The small molecule below binds the protein below.
Small molecule (SMILES): CC(=O)N[C@@H]1[C@@H](O)[C@H](O)[C@@H](CO)O[C@H]1O

Sequence of chain 1.A:
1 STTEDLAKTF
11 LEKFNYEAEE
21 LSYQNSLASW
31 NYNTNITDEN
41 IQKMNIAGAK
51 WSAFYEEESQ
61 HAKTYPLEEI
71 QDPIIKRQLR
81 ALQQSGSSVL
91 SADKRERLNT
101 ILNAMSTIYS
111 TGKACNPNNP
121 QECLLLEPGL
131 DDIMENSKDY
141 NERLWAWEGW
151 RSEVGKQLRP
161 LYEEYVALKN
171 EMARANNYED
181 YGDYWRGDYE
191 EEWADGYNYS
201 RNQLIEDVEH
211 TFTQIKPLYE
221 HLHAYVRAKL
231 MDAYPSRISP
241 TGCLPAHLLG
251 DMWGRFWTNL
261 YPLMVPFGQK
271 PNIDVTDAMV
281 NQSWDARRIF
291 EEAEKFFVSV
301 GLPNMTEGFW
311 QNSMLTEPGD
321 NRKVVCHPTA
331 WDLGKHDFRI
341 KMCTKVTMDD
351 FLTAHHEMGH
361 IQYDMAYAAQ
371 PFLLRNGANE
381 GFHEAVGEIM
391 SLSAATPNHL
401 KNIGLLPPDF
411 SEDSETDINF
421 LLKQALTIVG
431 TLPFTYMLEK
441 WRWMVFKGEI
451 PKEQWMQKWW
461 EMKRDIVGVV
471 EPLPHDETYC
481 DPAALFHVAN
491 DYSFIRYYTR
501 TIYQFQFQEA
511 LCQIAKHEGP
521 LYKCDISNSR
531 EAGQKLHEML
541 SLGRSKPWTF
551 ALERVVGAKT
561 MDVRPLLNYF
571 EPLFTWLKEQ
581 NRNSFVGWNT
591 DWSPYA

Binding-site contacts:
Ligand atom C6 contacts residue GLU39 of chain 1.A at 3.8 Å.
Ligand atom C1 contacts residue ASN40 of chain 1.A at 4.2 Å.
Ligand atom C5 contacts residue ASN35 of chain 1.A at 3.8 Å.
Ligand atom C3 contacts residue ASN35 of chain 1.A at 3.8 Å.
Ligand atom O5 contacts residue THR37 of chain 1.A at 3.5 Å.
Ligand atom C5 contacts residue THR37 of chain 1.A at 4.3 Å.
Ligand atom O6 contacts residue GLU39 of chain 1.A at 3.6 Å (salt-bridge).
Ligand atom C7 contacts residue ARG322 of chain 1.A at 4.2 Å.
Ligand atom C4 contacts residue ASN35 of chain 1.A at 4.3 Å.
Ligand atom O7 contacts residue ASN35 of chain 1.A at 3.5 Å (h-bond).
Ligand atom O6 contacts residue ASN40 of chain 1.A at 3.5 Å (h-bond).
Ligand atom O5 contacts residue ASN35 of chain 1.A at 2.5 Å (h-bond).
Ligand atom C8 contacts residue ARG322 of chain 1.A at 3.9 Å.
Ligand atom O5 contacts residue ASN40 of chain 1.A at 3.9 Å.
Ligand atom O7 contacts residue ARG322 of chain 1.A at 4.0 Å.
Ligand atom N2 contacts residue ASN35 of chain 1.A at 2.8 Å (h-bond).
Ligand atom C8 contacts residue ASN35 of chain 1.A at 4.4 Å.
Ligand atom C1 contacts residue THR37 of chain 1.A at 4.2 Å.
Ligand atom C7 contacts residue ASN35 of chain 1.A at 3.3 Å.
Ligand atom C1 contacts residue ASN35 of chain 1.A at 1.4 Å.
Ligand atom C6 contacts residue THR37 of chain 1.A at 4.3 Å.
Ligand atom O6 contacts residue THR37 of chain 1.A at 3.0 Å (h-bond).
Ligand atom C2 contacts residue ASN35 of chain 1.A at 2.4 Å.